A small-molecule ligand and the protein it binds are described below.
Small molecule (SMILES): CC(=O)N[C@H]1[C@H](O[C@H]2[C@H](O)[C@@H](NC(C)=O)CO[C@@H]2CO)O[C@H](CO)[C@@H](O[C@@H]2O[C@H](CO)[C@@H](O)[C@H](O[C@H]3O[C@H](CO)[C@@H](O)[C@H](O)[C@@H]3O)[C@@H]2O)[C@@H]1O

Binding-site contacts:
Ligand atom O6 contacts residue NAG2 of chain 1.P at 4.1 Å.
Ligand atom C1 contacts residue ASN58 of chain 1.C at 1.5 Å.
Ligand atom C3 contacts residue ASN58 of chain 1.C at 3.9 Å.
Ligand atom C6 contacts residue NAG2 of chain 1.P at 4.0 Å.
Ligand atom C5 contacts residue ASN58 of chain 1.C at 3.7 Å.
Ligand atom O5 contacts residue ASN58 of chain 1.C at 2.4 Å (h-bond).
Ligand atom N2 contacts residue LYS86 of chain 1.C at 4.4 Å.
Ligand atom N2 contacts residue ASN58 of chain 1.C at 3.0 Å (h-bond).
Ligand atom C4 contacts residue ASN58 of chain 1.C at 4.3 Å.
Ligand atom C2 contacts residue ASN58 of chain 1.C at 2.6 Å.
Ligand atom C8 contacts residue ASN58 of chain 1.C at 3.4 Å.
Ligand atom O7 contacts residue GLY57 of chain 1.C at 4.0 Å.
Ligand atom C7 contacts residue ASN58 of chain 1.C at 3.4 Å.
Ligand atom O7 contacts residue ASN58 of chain 1.C at 4.2 Å.

Sequence of chain 1.C:
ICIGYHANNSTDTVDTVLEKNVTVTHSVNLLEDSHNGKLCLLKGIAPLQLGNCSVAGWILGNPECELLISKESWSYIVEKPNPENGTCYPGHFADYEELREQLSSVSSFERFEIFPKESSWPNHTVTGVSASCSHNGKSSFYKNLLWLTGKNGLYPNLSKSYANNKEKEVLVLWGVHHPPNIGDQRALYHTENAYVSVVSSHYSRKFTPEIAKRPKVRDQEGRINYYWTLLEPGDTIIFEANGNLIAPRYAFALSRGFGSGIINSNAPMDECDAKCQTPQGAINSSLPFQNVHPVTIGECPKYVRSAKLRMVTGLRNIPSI